This small molecule binds to this protein.
Small molecule (SMILES): CC(=O)N[C@H]1[C@H](O[C@H]2[C@H](O)[C@@H](NC(C)=O)CO[C@@H]2CO)O[C@H](CO)[C@@H](O[C@@H]2O[C@H](CO)[C@@H](O)[C@H](O[C@H]3O[C@H](CO)[C@@H](O)[C@H](O)[C@@H]3O)[C@@H]2O)[C@@H]1O

Binding-site contacts:
Ligand atom C8 contacts residue NAG1 of chain 3.I at 4.0 Å.
Ligand atom C8 contacts residue THR34 of chain 3.A at 3.9 Å.
Ligand atom C7 contacts residue THR34 of chain 3.A at 4.5 Å.
Ligand atom C7 contacts residue ASN32 of chain 3.A at 3.4 Å.
Ligand atom O7 contacts residue ASN32 of chain 3.A at 3.5 Å (h-bond).
Ligand atom O5 contacts residue THR312 of chain 3.A at 3.0 Å (h-bond).
Ligand atom C1 contacts residue THR312 of chain 3.A at 3.7 Å.
Ligand atom N2 contacts residue ASN32 of chain 3.A at 3.0 Å (h-bond).
Ligand atom C5 contacts residue ASN32 of chain 3.A at 3.6 Å.
Ligand atom C6 contacts residue THR312 of chain 3.A at 4.0 Å.
Ligand atom C2 contacts residue ASN32 of chain 3.A at 2.5 Å.
Ligand atom C3 contacts residue ASN32 of chain 3.A at 3.8 Å.
Ligand atom C1 contacts residue ASN32 of chain 3.A at 1.4 Å.
Ligand atom C5 contacts residue THR312 of chain 3.A at 4.1 Å.
Ligand atom O7 contacts residue THR34 of chain 3.A at 4.2 Å.
Ligand atom O6 contacts residue THR312 of chain 3.A at 4.3 Å.
Ligand atom O5 contacts residue ASN32 of chain 3.A at 2.3 Å (h-bond).
Ligand atom C4 contacts residue ASN32 of chain 3.A at 4.2 Å.

Sequence of chain 3.A:
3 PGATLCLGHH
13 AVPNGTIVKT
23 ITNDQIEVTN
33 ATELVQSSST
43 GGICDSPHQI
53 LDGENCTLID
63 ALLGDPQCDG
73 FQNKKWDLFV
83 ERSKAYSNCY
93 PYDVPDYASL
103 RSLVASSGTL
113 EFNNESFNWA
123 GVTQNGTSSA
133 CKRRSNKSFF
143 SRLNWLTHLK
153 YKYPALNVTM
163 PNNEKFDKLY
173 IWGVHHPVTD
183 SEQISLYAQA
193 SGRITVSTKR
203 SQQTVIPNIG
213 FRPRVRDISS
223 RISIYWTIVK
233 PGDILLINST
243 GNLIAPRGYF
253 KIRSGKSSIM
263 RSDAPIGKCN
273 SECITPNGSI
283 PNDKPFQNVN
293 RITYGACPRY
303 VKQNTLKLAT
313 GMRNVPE